Binding-site contacts:
Ligand atom PG contacts residue LYS409 of chain 1.A at 3.7 Å.
Ligand atom C5 contacts residue PHE413 of chain 1.A at 3.6 Å (hydrophobic).
Ligand atom C1' contacts residue ARG332 of chain 1.A at 4.0 Å.
Ligand atom O3B contacts residue CA1 of chain 1.I at 3.8 Å.
Ligand atom O2B contacts residue CA1 of chain 1.I at 2.4 Å.
Ligand atom C4 contacts residue PHE413 of chain 1.A at 3.3 Å (hydrophobic).
Ligand atom O1G contacts residue ARG405 of chain 1.A at 2.9 Å (salt-bridge).
Ligand atom C1' contacts residue PHE413 of chain 1.A at 4.0 Å (hydrophobic).
Ligand atom C6 contacts residue ARG332 of chain 1.A at 4.1 Å.
Ligand atom N9 contacts residue PHE413 of chain 1.A at 3.5 Å.
Ligand atom O3G contacts residue LYS409 of chain 1.A at 3.2 Å (salt-bridge).
Ligand atom O3' contacts residue ASP533 of chain 1.A at 3.3 Å (salt-bridge).
Ligand atom C4' contacts residue CA1 of chain 1.H at 3.5 Å.
Ligand atom O6 contacts residue PHE413 of chain 1.A at 3.8 Å.
Ligand atom N7 contacts residue ARG332 of chain 1.A at 3.3 Å (salt-bridge).
Ligand atom N9 contacts residue ARG332 of chain 1.A at 3.2 Å (salt-bridge).
Ligand atom N3 contacts residue PHE413 of chain 1.A at 3.5 Å.
Ligand atom O3B contacts residue LYS409 of chain 1.A at 3.8 Å.
Ligand atom N7 contacts residue PHE413 of chain 1.A at 3.5 Å.
Ligand atom C6 contacts residue PHE413 of chain 1.A at 3.6 Å (hydrophobic).
Ligand atom O3A contacts residue LYS409 of chain 1.A at 3.8 Å.
Ligand atom O2A contacts residue PHE413 of chain 1.A at 3.6 Å.
Ligand atom C3' contacts residue PHE413 of chain 1.A at 4.1 Å (hydrophobic).
Ligand atom O2G contacts residue CA1 of chain 1.I at 2.3 Å.
Ligand atom O3B contacts residue HIS385 of chain 1.A at 3.8 Å.
Ligand atom O1G contacts residue LYS409 of chain 1.A at 3.3 Å (salt-bridge).
Ligand atom O1B contacts residue GLN359 of chain 1.A at 2.9 Å (h-bond).
Ligand atom PG contacts residue CA1 of chain 1.I at 3.4 Å.
Ligand atom C8 contacts residue ARG332 of chain 1.A at 3.2 Å.
Ligand atom C5 contacts residue ARG332 of chain 1.A at 3.3 Å.
Ligand atom O3G contacts residue CA1 of chain 1.I at 3.7 Å.
Ligand atom PB contacts residue CA1 of chain 1.I at 3.6 Å.
Ligand atom O3' contacts residue CA1 of chain 1.H at 3.6 Å.
Ligand atom C2' contacts residue PHE413 of chain 1.A at 3.5 Å (hydrophobic).
Ligand atom O1B contacts residue HIS385 of chain 1.A at 4.0 Å.
Ligand atom N3 contacts residue ARG332 of chain 1.A at 4.0 Å.
Ligand atom N1 contacts residue PHE413 of chain 1.A at 3.7 Å.
Ligand atom C2 contacts residue PHE413 of chain 1.A at 3.6 Å (hydrophobic).
Ligand atom C8 contacts residue PHE413 of chain 1.A at 3.4 Å (hydrophobic).
Ligand atom C4 contacts residue ARG332 of chain 1.A at 3.3 Å.

The small molecule below binds the protein below.
Small molecule (SMILES): Nc1nc2c(ncn2[C@H]2C[C@H](O)[C@@H](CO[P](=O)(O)O[P](=O)(O)OP(=O)(O)O)O2)c(=O)[nH]1

Sequence of chain 1.A:
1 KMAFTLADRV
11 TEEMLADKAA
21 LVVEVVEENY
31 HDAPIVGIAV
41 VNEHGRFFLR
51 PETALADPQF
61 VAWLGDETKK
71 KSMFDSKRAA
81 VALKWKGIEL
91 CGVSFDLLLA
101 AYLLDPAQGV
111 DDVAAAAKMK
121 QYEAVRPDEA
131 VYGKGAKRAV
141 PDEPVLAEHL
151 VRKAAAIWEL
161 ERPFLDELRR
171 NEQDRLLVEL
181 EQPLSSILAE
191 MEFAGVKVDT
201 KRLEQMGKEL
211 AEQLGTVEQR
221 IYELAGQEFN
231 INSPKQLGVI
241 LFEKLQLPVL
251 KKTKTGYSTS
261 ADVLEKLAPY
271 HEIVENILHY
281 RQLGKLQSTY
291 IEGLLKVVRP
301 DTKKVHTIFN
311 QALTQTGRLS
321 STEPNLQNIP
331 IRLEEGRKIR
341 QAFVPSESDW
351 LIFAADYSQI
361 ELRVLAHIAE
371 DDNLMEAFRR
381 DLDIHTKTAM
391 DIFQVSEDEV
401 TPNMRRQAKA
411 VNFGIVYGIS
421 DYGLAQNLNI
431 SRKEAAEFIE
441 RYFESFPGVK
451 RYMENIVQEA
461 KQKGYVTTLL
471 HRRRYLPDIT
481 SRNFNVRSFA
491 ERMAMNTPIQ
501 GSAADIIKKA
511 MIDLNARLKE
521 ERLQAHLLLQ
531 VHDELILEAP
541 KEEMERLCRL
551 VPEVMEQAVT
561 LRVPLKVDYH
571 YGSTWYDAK